Binding-site contacts:
Ligand atom O1 contacts residue ALA144 of chain 1.A at 3.9 Å.
Ligand atom C5 contacts residue GLU81 of chain 1.A at 3.8 Å.
Ligand atom C17 contacts residue LEU83 of chain 1.A at 3.4 Å (hydrophobic).
Ligand atom C4 contacts residue LEU134 of chain 1.A at 3.4 Å (hydrophobic).
Ligand atom N8 contacts residue ALA31 of chain 1.A at 3.6 Å.
Ligand atom C21 contacts residue ASP145 of chain 1.A at 3.0 Å.
Ligand atom N6 contacts residue VAL64 of chain 1.A at 3.9 Å.
Ligand atom N18 contacts residue LEU83 of chain 1.A at 2.7 Å (h-bond).
Ligand atom N8 contacts residue LEU134 of chain 1.A at 3.9 Å.
Ligand atom C15 contacts residue GLN85 of chain 1.A at 3.8 Å.
Ligand atom N8 contacts residue GLU81 of chain 1.A at 3.5 Å (salt-bridge).
Ligand atom C5 contacts residue ALA31 of chain 1.A at 3.4 Å (hydrophobic).
Ligand atom C13 contacts residue ILE10 of chain 1.A at 3.7 Å (hydrophobic).
Ligand atom N11 contacts residue ILE10 of chain 1.A at 3.5 Å.
Ligand atom N8 contacts residue LEU83 of chain 1.A at 3.0 Å (h-bond).
Ligand atom C16 contacts residue LEU83 of chain 1.A at 3.6 Å (hydrophobic).
Ligand atom C22 contacts residue ASP145 of chain 1.A at 3.4 Å.
Ligand atom C24 contacts residue GLN131 of chain 1.A at 3.8 Å.
Ligand atom C10 contacts residue LEU134 of chain 1.A at 3.8 Å (hydrophobic).
Ligand atom N11 contacts residue LEU134 of chain 1.A at 3.6 Å.
Ligand atom C10 contacts residue ILE10 of chain 1.A at 3.6 Å (hydrophobic).
Ligand atom N6 contacts residue ALA31 of chain 1.A at 3.2 Å.
Ligand atom N18 contacts residue PHE82 of chain 1.A at 3.4 Å.
Ligand atom N6 contacts residue LEU134 of chain 1.A at 3.8 Å.
Ligand atom C5 contacts residue VAL64 of chain 1.A at 4.0 Å (hydrophobic).
Ligand atom N3 contacts residue LEU134 of chain 1.A at 3.8 Å.
Ligand atom N6 contacts residue GLU81 of chain 1.A at 2.7 Å (salt-bridge).
Ligand atom N6 contacts residue PHE82 of chain 1.A at 3.8 Å.
Ligand atom C10 contacts residue LEU83 of chain 1.A at 3.9 Å (hydrophobic).
Ligand atom C16 contacts residue HIS84 of chain 1.A at 3.5 Å.
Ligand atom C12 contacts residue ILE10 of chain 1.A at 3.9 Å (hydrophobic).
Ligand atom C9 contacts residue LEU134 of chain 1.A at 3.6 Å (hydrophobic).
Ligand atom N8 contacts residue PHE82 of chain 1.A at 3.6 Å.
Ligand atom C16 contacts residue GLN85 of chain 1.A at 3.7 Å.
Ligand atom N6 contacts residue LEU83 of chain 1.A at 3.7 Å.
Ligand atom C5 contacts residue LEU134 of chain 1.A at 3.5 Å (hydrophobic).
Ligand atom C20 contacts residue VAL18 of chain 1.A at 3.9 Å (hydrophobic).
Ligand atom O1 contacts residue ASP145 of chain 1.A at 4.0 Å.
Ligand atom C4 contacts residue ALA31 of chain 1.A at 3.9 Å (hydrophobic).
Ligand atom C9 contacts residue LEU83 of chain 1.A at 4.0 Å (hydrophobic).

The protein below binds the small molecule below.
Small molecule (SMILES): O=C(Nc1c[nH]nc1-c1nc2ccccc2[nH]1)c1ccccc1

Sequence of chain 1.A:
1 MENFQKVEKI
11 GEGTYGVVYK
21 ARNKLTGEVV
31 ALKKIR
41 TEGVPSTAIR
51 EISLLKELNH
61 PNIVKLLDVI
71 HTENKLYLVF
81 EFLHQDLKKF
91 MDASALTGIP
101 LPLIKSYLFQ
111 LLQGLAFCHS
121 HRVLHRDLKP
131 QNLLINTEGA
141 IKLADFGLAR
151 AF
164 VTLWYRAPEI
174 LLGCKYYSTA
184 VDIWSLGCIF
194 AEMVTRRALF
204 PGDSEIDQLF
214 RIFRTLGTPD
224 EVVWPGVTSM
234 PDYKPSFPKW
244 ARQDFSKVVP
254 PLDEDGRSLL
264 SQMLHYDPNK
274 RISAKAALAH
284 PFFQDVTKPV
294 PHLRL